Sequence of chain 1.B:
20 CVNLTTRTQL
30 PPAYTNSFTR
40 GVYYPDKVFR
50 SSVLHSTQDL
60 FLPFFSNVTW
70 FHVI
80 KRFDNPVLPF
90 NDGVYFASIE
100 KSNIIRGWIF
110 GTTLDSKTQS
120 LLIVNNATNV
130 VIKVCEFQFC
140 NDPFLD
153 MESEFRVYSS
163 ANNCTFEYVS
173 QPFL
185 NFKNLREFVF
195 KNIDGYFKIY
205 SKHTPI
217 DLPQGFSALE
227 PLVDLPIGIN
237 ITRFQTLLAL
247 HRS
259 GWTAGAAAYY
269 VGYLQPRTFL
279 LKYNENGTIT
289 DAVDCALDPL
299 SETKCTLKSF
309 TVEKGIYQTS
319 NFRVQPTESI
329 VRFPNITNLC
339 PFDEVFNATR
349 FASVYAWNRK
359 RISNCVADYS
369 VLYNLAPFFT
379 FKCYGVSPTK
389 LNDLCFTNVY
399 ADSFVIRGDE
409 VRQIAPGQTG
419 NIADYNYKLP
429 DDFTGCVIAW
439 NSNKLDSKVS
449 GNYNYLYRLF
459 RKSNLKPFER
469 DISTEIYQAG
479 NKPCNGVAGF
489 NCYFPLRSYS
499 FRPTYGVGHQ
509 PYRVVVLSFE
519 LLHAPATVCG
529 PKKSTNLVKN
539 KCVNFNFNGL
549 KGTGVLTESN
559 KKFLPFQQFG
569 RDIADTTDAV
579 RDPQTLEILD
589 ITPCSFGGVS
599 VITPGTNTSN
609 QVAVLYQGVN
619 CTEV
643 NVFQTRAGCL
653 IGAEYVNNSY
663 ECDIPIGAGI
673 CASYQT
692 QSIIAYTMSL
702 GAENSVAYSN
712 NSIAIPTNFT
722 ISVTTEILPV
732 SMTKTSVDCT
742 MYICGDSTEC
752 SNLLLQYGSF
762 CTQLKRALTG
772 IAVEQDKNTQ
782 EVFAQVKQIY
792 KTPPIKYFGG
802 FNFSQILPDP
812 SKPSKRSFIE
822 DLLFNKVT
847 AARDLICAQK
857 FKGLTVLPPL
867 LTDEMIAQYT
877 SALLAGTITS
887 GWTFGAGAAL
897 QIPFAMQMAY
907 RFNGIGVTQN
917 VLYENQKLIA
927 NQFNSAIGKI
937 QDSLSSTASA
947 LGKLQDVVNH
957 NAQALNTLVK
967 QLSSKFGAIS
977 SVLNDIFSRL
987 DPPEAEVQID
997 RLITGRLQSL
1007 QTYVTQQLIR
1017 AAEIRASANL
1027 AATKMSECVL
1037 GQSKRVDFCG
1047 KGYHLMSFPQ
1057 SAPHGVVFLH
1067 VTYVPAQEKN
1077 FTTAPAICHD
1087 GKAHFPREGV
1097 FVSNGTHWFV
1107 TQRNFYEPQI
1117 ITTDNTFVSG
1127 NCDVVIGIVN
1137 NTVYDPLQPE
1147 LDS

A small-molecule ligand and the protein it binds are described below.
Small molecule (SMILES): CC(=O)N[C@H]1[C@H](O[C@H]2[C@H](O)[C@@H](NC(C)=O)CO[C@@H]2CO)O[C@H](CO)[C@@H](O)[C@@H]1O

Binding-site contacts:
Ligand atom O5 contacts residue ASN719 of chain 1.B at 2.3 Å (h-bond).
Ligand atom O7 contacts residue ASN719 of chain 1.B at 4.3 Å.
Ligand atom C1 contacts residue ASN719 of chain 1.B at 1.4 Å.
Ligand atom O5 contacts residue GLN1073 of chain 1.B at 4.3 Å.
Ligand atom O7 contacts residue LEU924 of chain 1.B at 4.1 Å.
Ligand atom C1 contacts residue GLN1073 of chain 1.B at 4.5 Å.
Ligand atom C7 contacts residue LEU924 of chain 1.B at 4.1 Å (hydrophobic).
Ligand atom C7 contacts residue ASN719 of chain 1.B at 3.9 Å.
Ligand atom N2 contacts residue ASN719 of chain 1.B at 2.9 Å (h-bond).
Ligand atom O6 contacts residue GLN928 of chain 1.B at 3.8 Å.
Ligand atom C3 contacts residue ASN719 of chain 1.B at 3.8 Å.
Ligand atom C2 contacts residue ASN719 of chain 1.B at 2.5 Å.
Ligand atom C5 contacts residue ASN719 of chain 1.B at 3.6 Å.
Ligand atom C8 contacts residue LEU924 of chain 1.B at 3.9 Å (hydrophobic).
Ligand atom C4 contacts residue ASN719 of chain 1.B at 4.2 Å.
Ligand atom C5 contacts residue LEU924 of chain 1.B at 4.3 Å (hydrophobic).